Binding-site contacts:
Ligand atom CL2 contacts residue HEM1 of chain 1.F at 3.2 Å.
Ligand atom C2 contacts residue HEM1 of chain 1.F at 4.0 Å.
Ligand atom C5 contacts residue VAL59 of chain 1.B at 4.3 Å (hydrophobic).
Ligand atom C5 contacts residue PHE35 of chain 1.B at 4.3 Å (hydrophobic).
Ligand atom CL4 contacts residue HEM1 of chain 1.F at 3.4 Å.
Ligand atom CL4 contacts residue PHE21 of chain 1.B at 3.8 Å.
Ligand atom C4 contacts residue HEM1 of chain 1.F at 4.2 Å.
Ligand atom C3 contacts residue VAL59 of chain 1.B at 4.4 Å (hydrophobic).
Ligand atom C4 contacts residue PHE35 of chain 1.B at 3.9 Å (hydrophobic).
Ligand atom C6 contacts residue PHE35 of chain 1.B at 4.2 Å (hydrophobic).
Ligand atom C6 contacts residue HIS55 of chain 1.B at 3.5 Å.
Ligand atom C4 contacts residue PHE21 of chain 1.B at 3.9 Å (hydrophobic).
Ligand atom O1 contacts residue TYR38 of chain 1.B at 2.6 Å (h-bond).
Ligand atom C4 contacts residue VAL59 of chain 1.B at 3.9 Å (hydrophobic).
Ligand atom CL6 contacts residue PHE52 of chain 1.B at 3.8 Å.
Ligand atom CL2 contacts residue PHE35 of chain 1.B at 4.1 Å.
Ligand atom C1 contacts residue TYR38 of chain 1.B at 3.7 Å (hydrophobic).
Ligand atom CL2 contacts residue HIS55 of chain 1.B at 3.3 Å.
Ligand atom CL6 contacts residue THR56 of chain 1.B at 3.5 Å.
Ligand atom C2 contacts residue HIS55 of chain 1.B at 3.6 Å.
Ligand atom C1 contacts residue HIS55 of chain 1.B at 3.3 Å.
Ligand atom C6 contacts residue THR56 of chain 1.B at 4.4 Å.
Ligand atom C6 contacts residue TYR38 of chain 1.B at 4.1 Å (hydrophobic).
Ligand atom C5 contacts residue PHE21 of chain 1.B at 3.4 Å (hydrophobic).
Ligand atom C3 contacts residue PHE35 of chain 1.B at 3.6 Å (hydrophobic).
Ligand atom O1 contacts residue HIS55 of chain 1.B at 2.5 Å (h-bond).
Ligand atom O1 contacts residue LYS51 of chain 1.B at 4.4 Å.
Ligand atom C6 contacts residue PHE21 of chain 1.B at 4.0 Å (hydrophobic).
Ligand atom CL6 contacts residue HIS55 of chain 1.B at 3.8 Å.
Ligand atom C2 contacts residue PHE35 of chain 1.B at 3.5 Å (hydrophobic).
Ligand atom CL6 contacts residue PHE21 of chain 1.B at 3.8 Å.
Ligand atom C5 contacts residue HIS55 of chain 1.B at 4.3 Å.
Ligand atom CL6 contacts residue TYR38 of chain 1.B at 3.3 Å.
Ligand atom C1 contacts residue PHE35 of chain 1.B at 3.8 Å (hydrophobic).
Ligand atom O1 contacts residue PHE35 of chain 1.B at 4.3 Å.
Ligand atom C3 contacts residue HEM1 of chain 1.F at 3.4 Å.
Ligand atom CL4 contacts residue VAL59 of chain 1.B at 3.7 Å.

This protein binds this small molecule.
Small molecule (SMILES): Oc1c(Cl)cc(Cl)cc1Cl

Sequence of chain 1.B:
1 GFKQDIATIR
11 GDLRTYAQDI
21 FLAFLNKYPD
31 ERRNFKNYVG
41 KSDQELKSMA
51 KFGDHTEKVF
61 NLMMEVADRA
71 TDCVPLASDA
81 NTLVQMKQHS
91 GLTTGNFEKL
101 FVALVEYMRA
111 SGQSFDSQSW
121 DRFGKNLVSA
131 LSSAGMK